A small-molecule ligand and the protein it binds are described below.
Small molecule (SMILES): Nc1ncnc2[nH]cnc12

Sequence of chain 1.A:
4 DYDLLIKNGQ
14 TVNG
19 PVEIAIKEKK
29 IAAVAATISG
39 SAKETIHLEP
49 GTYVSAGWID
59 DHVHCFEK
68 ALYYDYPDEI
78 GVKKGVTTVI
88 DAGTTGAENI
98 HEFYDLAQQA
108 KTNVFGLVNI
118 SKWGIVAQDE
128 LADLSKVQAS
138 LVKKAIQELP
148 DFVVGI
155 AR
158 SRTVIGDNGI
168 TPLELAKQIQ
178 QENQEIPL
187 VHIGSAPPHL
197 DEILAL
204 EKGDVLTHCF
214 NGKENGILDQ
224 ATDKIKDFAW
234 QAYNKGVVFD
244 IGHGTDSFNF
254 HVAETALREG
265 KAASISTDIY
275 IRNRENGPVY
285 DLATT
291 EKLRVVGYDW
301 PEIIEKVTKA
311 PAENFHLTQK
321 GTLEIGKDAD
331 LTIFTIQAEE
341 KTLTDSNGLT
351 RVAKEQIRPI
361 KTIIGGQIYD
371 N

Binding-site contacts:
Ligand atom C8 contacts residue SER158 of chain 1.A at 4.3 Å.
Ligand atom C6 contacts residue TYR70 of chain 1.A at 3.4 Å (hydrophobic).
Ligand atom N3 contacts residue ARG156 of chain 1.A at 4.1 Å.
Ligand atom C5 contacts residue ARG156 of chain 1.A at 3.9 Å.
Ligand atom C4 contacts residue GLN125 of chain 1.A at 3.6 Å.
Ligand atom N6 contacts residue HIS211 of chain 1.A at 3.7 Å.
Ligand atom N1 contacts residue ARG156 of chain 1.A at 3.4 Å (salt-bridge).
Ligand atom C4 contacts residue ARG156 of chain 1.A at 4.2 Å.
Ligand atom N6 contacts residue TYR70 of chain 1.A at 3.4 Å (h-bond).
Ligand atom N7 contacts residue LYS216 of chain 1.A at 4.3 Å.
Ligand atom C2 contacts residue TYR70 of chain 1.A at 3.6 Å (hydrophobic).
Ligand atom C2 contacts residue GLN125 of chain 1.A at 4.0 Å.
Ligand atom N7 contacts residue HIS188 of chain 1.A at 3.3 Å.
Ligand atom N1 contacts residue TYR70 of chain 1.A at 2.7 Å (h-bond).
Ligand atom N6 contacts residue ASP272 of chain 1.A at 4.2 Å.
Ligand atom C8 contacts residue LYS216 of chain 1.A at 4.1 Å.
Ligand atom C8 contacts residue THR160 of chain 1.A at 4.1 Å.
Ligand atom N6 contacts residue ZN1 of chain 1.C at 2.4 Å.
Ligand atom N6 contacts residue ZN1 of chain 1.B at 4.4 Å.
Ligand atom N7 contacts residue SER158 of chain 1.A at 4.4 Å.
Ligand atom N9 contacts residue GLN125 of chain 1.A at 3.9 Å.
Ligand atom N6 contacts residue ARG156 of chain 1.A at 3.9 Å.
Ligand atom C5 contacts residue HIS188 of chain 1.A at 3.8 Å.
Ligand atom C6 contacts residue HIS188 of chain 1.A at 3.8 Å.
Ligand atom N6 contacts residue KCX154 of chain 1.A at 4.4 Å.
Ligand atom N9 contacts residue THR160 of chain 1.A at 3.8 Å.
Ligand atom C2 contacts residue ARG156 of chain 1.A at 3.7 Å.
Ligand atom C6 contacts residue ARG156 of chain 1.A at 3.5 Å.
Ligand atom N3 contacts residue GLN125 of chain 1.A at 3.4 Å (h-bond).
Ligand atom C6 contacts residue ZN1 of chain 1.C at 3.7 Å.
Ligand atom C8 contacts residue HIS188 of chain 1.A at 4.3 Å.
Ligand atom N6 contacts residue HIS188 of chain 1.A at 3.3 Å.